Sequence of chain 1.H:
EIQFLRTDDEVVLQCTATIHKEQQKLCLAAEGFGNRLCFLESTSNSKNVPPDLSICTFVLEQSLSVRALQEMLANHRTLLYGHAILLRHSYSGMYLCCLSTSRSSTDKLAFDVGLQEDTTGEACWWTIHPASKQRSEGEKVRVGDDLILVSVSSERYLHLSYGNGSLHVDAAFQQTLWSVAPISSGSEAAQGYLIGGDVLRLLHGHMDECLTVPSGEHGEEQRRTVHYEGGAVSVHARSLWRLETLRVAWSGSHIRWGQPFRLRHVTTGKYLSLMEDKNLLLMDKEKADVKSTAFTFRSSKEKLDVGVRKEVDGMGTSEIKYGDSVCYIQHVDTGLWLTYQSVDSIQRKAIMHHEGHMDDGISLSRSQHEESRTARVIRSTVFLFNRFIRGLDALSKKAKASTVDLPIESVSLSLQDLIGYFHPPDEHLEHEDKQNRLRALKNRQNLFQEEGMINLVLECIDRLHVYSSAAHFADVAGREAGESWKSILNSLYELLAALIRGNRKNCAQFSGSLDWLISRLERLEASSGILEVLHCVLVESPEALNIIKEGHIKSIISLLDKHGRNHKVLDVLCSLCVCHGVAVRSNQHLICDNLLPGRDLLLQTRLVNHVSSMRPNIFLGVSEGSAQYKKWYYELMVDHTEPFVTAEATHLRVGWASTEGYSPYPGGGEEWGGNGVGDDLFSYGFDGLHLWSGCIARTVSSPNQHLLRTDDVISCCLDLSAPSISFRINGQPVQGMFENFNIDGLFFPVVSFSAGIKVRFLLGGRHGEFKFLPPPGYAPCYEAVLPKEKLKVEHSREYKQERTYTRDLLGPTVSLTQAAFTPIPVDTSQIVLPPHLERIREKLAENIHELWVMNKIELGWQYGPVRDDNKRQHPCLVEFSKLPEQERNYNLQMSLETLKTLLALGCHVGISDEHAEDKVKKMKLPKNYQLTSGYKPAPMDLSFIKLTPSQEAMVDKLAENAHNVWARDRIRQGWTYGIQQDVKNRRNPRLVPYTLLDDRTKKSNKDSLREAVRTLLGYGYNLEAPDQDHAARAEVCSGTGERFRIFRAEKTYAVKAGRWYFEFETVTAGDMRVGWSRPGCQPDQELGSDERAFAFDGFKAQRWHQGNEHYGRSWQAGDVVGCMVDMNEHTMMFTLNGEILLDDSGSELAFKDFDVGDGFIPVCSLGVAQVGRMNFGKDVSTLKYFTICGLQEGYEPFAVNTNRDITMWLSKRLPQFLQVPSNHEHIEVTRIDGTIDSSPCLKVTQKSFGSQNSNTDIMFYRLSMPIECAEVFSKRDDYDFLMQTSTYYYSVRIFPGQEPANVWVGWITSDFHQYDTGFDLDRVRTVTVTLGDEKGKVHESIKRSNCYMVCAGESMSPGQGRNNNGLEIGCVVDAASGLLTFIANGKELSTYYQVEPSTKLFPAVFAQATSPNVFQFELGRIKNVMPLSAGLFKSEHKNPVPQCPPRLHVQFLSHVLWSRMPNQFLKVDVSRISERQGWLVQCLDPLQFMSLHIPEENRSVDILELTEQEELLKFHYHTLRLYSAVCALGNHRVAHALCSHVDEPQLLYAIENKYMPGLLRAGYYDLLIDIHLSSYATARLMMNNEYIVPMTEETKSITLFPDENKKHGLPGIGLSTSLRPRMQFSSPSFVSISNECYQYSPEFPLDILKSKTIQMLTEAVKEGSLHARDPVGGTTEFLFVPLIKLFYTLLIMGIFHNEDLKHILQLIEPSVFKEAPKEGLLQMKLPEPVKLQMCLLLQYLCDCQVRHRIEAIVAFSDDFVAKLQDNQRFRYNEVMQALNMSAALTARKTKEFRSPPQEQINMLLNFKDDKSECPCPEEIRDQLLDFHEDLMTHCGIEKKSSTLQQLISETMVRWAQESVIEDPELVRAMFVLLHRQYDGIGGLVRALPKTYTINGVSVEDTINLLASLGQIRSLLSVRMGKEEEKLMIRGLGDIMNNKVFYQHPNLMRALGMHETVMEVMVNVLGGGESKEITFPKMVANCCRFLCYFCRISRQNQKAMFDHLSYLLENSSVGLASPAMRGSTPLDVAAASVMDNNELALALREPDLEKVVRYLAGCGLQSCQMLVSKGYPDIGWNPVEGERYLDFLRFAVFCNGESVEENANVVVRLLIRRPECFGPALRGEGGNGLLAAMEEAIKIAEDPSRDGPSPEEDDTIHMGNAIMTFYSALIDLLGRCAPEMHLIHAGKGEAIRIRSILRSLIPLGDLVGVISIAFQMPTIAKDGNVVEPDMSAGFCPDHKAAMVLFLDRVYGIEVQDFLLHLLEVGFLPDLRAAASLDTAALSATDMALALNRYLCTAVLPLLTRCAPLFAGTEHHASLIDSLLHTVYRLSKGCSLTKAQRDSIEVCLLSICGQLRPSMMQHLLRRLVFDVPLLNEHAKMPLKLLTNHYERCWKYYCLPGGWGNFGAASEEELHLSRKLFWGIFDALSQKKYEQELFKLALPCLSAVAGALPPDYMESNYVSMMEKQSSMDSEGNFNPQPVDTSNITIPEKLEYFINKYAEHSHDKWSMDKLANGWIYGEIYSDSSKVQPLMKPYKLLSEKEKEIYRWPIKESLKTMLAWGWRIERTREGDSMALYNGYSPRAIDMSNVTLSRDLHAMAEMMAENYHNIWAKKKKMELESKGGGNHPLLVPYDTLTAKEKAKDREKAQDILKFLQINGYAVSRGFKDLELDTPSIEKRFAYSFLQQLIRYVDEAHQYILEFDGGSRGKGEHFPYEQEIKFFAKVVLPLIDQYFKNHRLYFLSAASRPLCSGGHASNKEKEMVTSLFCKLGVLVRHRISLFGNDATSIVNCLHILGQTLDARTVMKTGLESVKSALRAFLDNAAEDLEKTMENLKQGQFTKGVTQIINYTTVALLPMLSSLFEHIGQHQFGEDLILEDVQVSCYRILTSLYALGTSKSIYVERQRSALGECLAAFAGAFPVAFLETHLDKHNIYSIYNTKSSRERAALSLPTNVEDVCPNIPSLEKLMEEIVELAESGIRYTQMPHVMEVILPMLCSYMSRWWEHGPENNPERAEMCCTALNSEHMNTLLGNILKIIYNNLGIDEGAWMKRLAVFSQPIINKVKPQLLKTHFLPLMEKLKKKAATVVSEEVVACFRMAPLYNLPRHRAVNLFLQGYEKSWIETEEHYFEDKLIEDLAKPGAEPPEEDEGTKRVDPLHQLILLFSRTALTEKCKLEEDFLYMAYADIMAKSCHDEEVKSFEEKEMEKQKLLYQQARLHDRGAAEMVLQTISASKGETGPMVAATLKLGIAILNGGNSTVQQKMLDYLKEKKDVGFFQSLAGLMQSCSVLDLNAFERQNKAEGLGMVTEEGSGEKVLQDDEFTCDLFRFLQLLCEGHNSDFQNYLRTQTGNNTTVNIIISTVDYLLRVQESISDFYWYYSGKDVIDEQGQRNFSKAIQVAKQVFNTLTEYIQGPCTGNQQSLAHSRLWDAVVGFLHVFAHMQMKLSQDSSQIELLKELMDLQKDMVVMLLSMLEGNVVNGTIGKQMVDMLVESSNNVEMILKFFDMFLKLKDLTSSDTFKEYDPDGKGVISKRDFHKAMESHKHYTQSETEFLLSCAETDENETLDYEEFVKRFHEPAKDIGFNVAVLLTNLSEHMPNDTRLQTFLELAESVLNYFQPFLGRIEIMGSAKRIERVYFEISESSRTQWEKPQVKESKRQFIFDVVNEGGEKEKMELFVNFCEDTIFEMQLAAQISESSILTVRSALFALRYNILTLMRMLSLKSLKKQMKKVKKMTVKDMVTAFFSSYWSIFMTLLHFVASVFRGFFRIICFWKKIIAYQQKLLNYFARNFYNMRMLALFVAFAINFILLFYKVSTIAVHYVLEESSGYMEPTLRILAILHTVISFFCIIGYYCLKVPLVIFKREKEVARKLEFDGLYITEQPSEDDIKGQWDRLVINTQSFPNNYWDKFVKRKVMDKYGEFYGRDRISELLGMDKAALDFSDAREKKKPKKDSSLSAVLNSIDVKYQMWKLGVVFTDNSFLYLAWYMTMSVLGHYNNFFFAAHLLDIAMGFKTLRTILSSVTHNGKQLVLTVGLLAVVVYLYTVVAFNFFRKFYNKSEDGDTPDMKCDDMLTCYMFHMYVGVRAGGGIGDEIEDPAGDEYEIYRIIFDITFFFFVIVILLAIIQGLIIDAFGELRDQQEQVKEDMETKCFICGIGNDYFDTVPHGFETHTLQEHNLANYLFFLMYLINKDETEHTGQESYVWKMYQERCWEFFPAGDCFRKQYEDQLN

The small molecule below binds the protein below.
Small molecule (SMILES): O=c1[nH]c(=O)c2nc[nH]c2[nH]1

Binding-site contacts:
Ligand atom N7 contacts residue ILE4926 of chain 1.H at 4.3 Å.
Ligand atom O2 contacts residue GLN4945 of chain 1.H at 4.1 Å.
Ligand atom N9 contacts residue TRP4645 of chain 1.H at 4.0 Å.
Ligand atom O6 contacts residue TRP4645 of chain 1.H at 3.7 Å.
Ligand atom N3 contacts residue TRP4645 of chain 1.H at 3.5 Å.
Ligand atom O6 contacts residue TYR4944 of chain 1.H at 4.2 Å.
Ligand atom N1 contacts residue ILE4926 of chain 1.H at 4.2 Å.
Ligand atom N9 contacts residue ILE4926 of chain 1.H at 3.6 Å.
Ligand atom C8 contacts residue TRP4645 of chain 1.H at 3.7 Å (hydrophobic).
Ligand atom C8 contacts residue ILE4926 of chain 1.H at 3.8 Å (hydrophobic).
Ligand atom C2 contacts residue ILE4926 of chain 1.H at 4.2 Å (hydrophobic).
Ligand atom O6 contacts residue GLU4194 of chain 1.H at 4.4 Å.
Ligand atom N1 contacts residue TYR4944 of chain 1.H at 3.4 Å (h-bond).
Ligand atom C5 contacts residue ILE4926 of chain 1.H at 3.9 Å (hydrophobic).
Ligand atom O2 contacts residue TYR4944 of chain 1.H at 3.6 Å.
Ligand atom C4 contacts residue ILE4926 of chain 1.H at 3.8 Å (hydrophobic).
Ligand atom N7 contacts residue TRP4645 of chain 1.H at 3.5 Å.
Ligand atom C2 contacts residue TRP4645 of chain 1.H at 3.8 Å (hydrophobic).
Ligand atom O6 contacts residue ILE4926 of chain 1.H at 4.4 Å.
Ligand atom N3 contacts residue ILE4926 of chain 1.H at 3.8 Å.
Ligand atom C2 contacts residue TYR4944 of chain 1.H at 4.0 Å (hydrophobic).
Ligand atom O2 contacts residue TRP4941 of chain 1.H at 3.5 Å.
Ligand atom N1 contacts residue TRP4645 of chain 1.H at 3.7 Å.
Ligand atom C6 contacts residue TRP4645 of chain 1.H at 3.7 Å (hydrophobic).
Ligand atom C5 contacts residue TRP4645 of chain 1.H at 3.6 Å (hydrophobic).
Ligand atom O2 contacts residue TRP4645 of chain 1.H at 3.6 Å.
Ligand atom C6 contacts residue TYR4944 of chain 1.H at 4.2 Å (hydrophobic).
Ligand atom C6 contacts residue ILE4926 of chain 1.H at 4.0 Å (hydrophobic).
Ligand atom N3 contacts residue TRP4941 of chain 1.H at 3.9 Å.
Ligand atom C4 contacts residue TRP4645 of chain 1.H at 3.6 Å (hydrophobic).
Ligand atom C2 contacts residue TRP4941 of chain 1.H at 4.0 Å (hydrophobic).